Sequence of chain 11.O:
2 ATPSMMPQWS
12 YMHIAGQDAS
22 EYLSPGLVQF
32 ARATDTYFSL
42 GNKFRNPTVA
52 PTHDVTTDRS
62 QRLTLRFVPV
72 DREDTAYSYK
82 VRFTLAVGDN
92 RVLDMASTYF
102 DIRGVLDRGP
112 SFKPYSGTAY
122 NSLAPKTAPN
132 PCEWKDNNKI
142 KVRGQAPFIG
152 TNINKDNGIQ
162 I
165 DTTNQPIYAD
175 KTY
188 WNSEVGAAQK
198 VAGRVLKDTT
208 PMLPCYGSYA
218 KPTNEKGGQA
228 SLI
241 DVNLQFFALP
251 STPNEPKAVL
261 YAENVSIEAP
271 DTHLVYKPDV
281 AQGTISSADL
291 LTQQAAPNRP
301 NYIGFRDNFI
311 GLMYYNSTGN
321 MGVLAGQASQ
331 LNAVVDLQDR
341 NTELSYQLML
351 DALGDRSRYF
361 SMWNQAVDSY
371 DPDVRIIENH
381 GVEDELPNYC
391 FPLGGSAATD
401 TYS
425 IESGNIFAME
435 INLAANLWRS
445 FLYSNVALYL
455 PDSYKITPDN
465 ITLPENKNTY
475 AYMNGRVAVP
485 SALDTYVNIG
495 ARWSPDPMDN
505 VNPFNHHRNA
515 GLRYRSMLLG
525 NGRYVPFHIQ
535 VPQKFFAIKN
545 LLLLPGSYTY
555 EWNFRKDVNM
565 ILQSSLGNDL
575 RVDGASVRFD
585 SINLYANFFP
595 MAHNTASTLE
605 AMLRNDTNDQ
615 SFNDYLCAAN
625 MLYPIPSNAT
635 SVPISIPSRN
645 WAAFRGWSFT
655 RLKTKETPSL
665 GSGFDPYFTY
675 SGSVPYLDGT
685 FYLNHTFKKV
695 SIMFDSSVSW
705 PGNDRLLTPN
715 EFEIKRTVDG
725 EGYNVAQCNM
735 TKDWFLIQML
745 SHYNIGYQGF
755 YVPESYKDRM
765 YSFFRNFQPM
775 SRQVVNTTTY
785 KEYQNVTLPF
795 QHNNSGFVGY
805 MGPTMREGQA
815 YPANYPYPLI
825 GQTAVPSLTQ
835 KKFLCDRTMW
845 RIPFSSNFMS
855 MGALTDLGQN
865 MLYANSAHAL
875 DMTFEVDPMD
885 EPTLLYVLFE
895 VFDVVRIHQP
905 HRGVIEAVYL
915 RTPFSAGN

Binding-site contacts:
Ligand atom CD2 contacts residue TYR38 of chain 11.N at 3.8 Å (hydrophobic).
Ligand atom CE2 contacts residue ASP55 of chain 11.O at 3.6 Å.
Ligand atom O contacts residue GLY17 of chain 11.O at 4.0 Å.
Ligand atom OG1 contacts residue THR49 of chain 11.O at 4.2 Å.
Ligand atom CA contacts residue ALA51 of chain 11.O at 4.4 Å (hydrophobic).
Ligand atom NH1 contacts residue GLY27 of chain 11.N at 4.4 Å.
Ligand atom O contacts residue PRO52 of chain 11.O at 4.0 Å.
Ligand atom C contacts residue VAL50 of chain 11.O at 3.6 Å (hydrophobic).
Ligand atom CB contacts residue PRO52 of chain 11.O at 3.8 Å (hydrophobic).
Ligand atom O contacts residue PRO48 of chain 11.O at 3.4 Å.
Ligand atom O contacts residue THR49 of chain 11.O at 4.2 Å.
Ligand atom C contacts residue PRO48 of chain 11.O at 3.9 Å (hydrophobic).
Ligand atom CB contacts residue THR49 of chain 11.O at 4.0 Å.
Ligand atom OG1 contacts residue PRO48 of chain 11.O at 3.1 Å.
Ligand atom O contacts residue VAL50 of chain 11.O at 3.7 Å.
Ligand atom CZ contacts residue PHE31 of chain 11.N at 4.2 Å (hydrophobic).
Ligand atom NH2 contacts residue THR602 of chain 11.O at 4.4 Å.
Ligand atom CD2 contacts residue HIS54 of chain 11.O at 4.4 Å.
Ligand atom CB contacts residue VAL56 of chain 11.O at 4.2 Å (hydrophobic).
Ligand atom CB contacts residue ALA34 of chain 11.N at 4.3 Å (hydrophobic).
Ligand atom CD1 contacts residue TYR38 of chain 11.N at 4.4 Å (hydrophobic).
Ligand atom CD2 contacts residue VAL56 of chain 11.O at 3.8 Å (hydrophobic).
Ligand atom CE2 contacts residue THR599 of chain 11.O at 4.2 Å.
Ligand atom CA contacts residue VAL50 of chain 11.O at 3.0 Å (hydrophobic).
Ligand atom CG contacts residue TYR38 of chain 11.N at 3.7 Å (hydrophobic).
Ligand atom C contacts residue PRO52 of chain 11.O at 4.2 Å (hydrophobic).
Ligand atom CB contacts residue TYR38 of chain 11.N at 3.6 Å (hydrophobic).
Ligand atom NH2 contacts residue MET606 of chain 11.O at 4.2 Å.
Ligand atom N contacts residue VAL50 of chain 11.O at 4.2 Å.
Ligand atom N contacts residue PRO52 of chain 11.O at 4.0 Å.
Ligand atom CB contacts residue PRO48 of chain 11.O at 3.9 Å (hydrophobic).
Ligand atom CA contacts residue PRO48 of chain 11.O at 4.2 Å (hydrophobic).
Ligand atom CD2 contacts residue ASP55 of chain 11.O at 3.8 Å.
Ligand atom CA contacts residue PRO52 of chain 11.O at 4.1 Å (hydrophobic).
Ligand atom CD1 contacts residue ALA34 of chain 11.N at 4.3 Å (hydrophobic).
Ligand atom NH1 contacts residue MET606 of chain 11.O at 4.0 Å.
Ligand atom N contacts residue VAL50 of chain 11.O at 3.6 Å (h-bond).
Ligand atom O contacts residue ALA34 of chain 11.N at 4.1 Å.
Ligand atom NH1 contacts residue PHE31 of chain 11.N at 3.0 Å.
Ligand atom CZ contacts residue PHE31 of chain 11.N at 4.3 Å (hydrophobic).

Sequence of chain 11.P:
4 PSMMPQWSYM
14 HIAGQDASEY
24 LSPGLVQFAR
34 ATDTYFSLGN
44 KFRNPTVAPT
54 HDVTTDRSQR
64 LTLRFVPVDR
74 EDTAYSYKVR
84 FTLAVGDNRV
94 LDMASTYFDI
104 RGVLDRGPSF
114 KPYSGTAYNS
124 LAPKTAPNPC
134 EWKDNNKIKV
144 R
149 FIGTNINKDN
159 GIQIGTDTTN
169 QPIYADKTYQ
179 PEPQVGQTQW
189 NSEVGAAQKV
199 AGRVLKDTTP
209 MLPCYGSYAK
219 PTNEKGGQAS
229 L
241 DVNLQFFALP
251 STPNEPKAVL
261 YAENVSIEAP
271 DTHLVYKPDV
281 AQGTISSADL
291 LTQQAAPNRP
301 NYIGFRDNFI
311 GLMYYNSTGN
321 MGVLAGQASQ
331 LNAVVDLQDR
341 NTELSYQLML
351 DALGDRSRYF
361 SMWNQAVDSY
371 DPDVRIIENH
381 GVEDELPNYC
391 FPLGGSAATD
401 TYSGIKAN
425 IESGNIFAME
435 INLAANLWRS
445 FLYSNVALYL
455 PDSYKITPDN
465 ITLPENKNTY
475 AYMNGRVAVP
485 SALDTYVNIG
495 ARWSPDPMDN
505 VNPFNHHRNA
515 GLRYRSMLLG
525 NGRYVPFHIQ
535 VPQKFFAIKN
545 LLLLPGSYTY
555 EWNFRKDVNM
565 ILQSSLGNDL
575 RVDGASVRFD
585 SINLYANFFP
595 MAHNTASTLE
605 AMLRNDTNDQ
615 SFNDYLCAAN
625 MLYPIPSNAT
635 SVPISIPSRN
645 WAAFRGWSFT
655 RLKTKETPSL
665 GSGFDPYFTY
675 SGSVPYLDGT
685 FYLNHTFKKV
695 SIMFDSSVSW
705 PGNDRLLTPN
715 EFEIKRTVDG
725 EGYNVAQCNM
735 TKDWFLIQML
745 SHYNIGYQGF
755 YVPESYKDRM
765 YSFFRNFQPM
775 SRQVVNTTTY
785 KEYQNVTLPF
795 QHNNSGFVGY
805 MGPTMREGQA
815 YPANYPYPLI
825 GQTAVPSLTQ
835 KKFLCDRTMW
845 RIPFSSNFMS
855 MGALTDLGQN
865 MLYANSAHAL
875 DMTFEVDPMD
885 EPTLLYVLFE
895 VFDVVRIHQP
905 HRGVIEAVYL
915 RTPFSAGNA

Sequence of chain 11.N:
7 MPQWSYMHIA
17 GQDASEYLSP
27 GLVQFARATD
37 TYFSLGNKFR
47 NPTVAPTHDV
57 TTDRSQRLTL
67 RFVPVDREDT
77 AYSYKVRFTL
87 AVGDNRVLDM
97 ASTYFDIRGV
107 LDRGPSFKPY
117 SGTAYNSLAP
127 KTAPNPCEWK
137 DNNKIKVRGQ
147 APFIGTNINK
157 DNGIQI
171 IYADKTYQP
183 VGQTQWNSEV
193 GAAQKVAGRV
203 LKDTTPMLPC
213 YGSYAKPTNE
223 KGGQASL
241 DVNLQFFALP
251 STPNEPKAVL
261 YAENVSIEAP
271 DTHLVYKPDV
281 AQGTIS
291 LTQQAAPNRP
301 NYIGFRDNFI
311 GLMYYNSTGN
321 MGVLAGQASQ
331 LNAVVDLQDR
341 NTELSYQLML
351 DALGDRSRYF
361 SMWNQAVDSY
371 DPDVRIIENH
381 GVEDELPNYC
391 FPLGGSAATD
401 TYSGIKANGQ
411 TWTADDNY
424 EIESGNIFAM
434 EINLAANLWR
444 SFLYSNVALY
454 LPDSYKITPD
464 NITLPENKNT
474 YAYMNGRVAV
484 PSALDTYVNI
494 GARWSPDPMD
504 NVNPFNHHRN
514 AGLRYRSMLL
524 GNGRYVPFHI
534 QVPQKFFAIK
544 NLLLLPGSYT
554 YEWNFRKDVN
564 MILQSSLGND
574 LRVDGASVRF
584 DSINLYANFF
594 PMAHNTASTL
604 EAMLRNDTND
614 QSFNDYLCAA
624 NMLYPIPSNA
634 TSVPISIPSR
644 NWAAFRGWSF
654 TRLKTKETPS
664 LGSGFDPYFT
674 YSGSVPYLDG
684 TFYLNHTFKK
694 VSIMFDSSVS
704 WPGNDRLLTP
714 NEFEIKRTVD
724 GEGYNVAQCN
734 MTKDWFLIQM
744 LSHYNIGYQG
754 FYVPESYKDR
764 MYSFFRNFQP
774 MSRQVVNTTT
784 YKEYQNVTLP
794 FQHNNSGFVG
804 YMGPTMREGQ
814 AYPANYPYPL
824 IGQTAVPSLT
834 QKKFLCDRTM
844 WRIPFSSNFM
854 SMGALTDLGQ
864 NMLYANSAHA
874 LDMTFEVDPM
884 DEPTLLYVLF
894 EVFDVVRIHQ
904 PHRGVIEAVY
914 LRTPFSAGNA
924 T

The protein below binds the small molecule below.
Small molecule (SMILES): CSCC[C@H](NC(=O)[C@H](Cc1ccccc1)NC(=O)[C@H]1CCCN1C(=O)[C@@H](N)CCCN=C(N)N)C(=O)NCC(=O)N[C@@H](C=O)[C@@H](C)O